Sequence of chain 33.A:
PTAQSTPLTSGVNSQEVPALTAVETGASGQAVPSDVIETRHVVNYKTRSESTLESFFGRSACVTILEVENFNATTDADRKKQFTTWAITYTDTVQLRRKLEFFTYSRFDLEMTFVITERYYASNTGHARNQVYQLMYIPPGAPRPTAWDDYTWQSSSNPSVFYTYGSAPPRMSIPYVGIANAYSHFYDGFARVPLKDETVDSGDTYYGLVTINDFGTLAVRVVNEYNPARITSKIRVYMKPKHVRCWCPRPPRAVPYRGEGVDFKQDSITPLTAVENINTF

A protein and the small-molecule ligand that binds it are described below.
Small molecule (SMILES): CC(=O)N[C@H]1[C@H]([C@H](O)[C@H](O)CO)O[C@@](O)(C(=O)O)C[C@@H]1O

Binding-site contacts:
Ligand atom C3 contacts residue PRO252 of chain 33.A at 4.4 Å (hydrophobic).
Ligand atom O1B contacts residue ALA146 of chain 34.A at 4.3 Å.
Ligand atom O4 contacts residue ASN251 of chain 33.A at 4.3 Å.
Ligand atom N5 contacts residue TYR145 of chain 34.A at 2.6 Å (h-bond).
Ligand atom O9 contacts residue ALA146 of chain 34.A at 3.3 Å.
Ligand atom C5 contacts residue TYR145 of chain 34.A at 3.3 Å (hydrophobic).
Ligand atom O10 contacts residue ASN96 of chain 33.A at 4.2 Å.
Ligand atom C6 contacts residue TYR145 of chain 34.A at 3.4 Å (hydrophobic).
Ligand atom C4 contacts residue TYR250 of chain 33.A at 4.2 Å (hydrophobic).
Ligand atom C11 contacts residue TYR250 of chain 33.A at 3.0 Å (hydrophobic).
Ligand atom C10 contacts residue TYR250 of chain 33.A at 2.8 Å (hydrophobic).
Ligand atom N5 contacts residue TYR250 of chain 33.A at 3.8 Å.
Ligand atom C1 contacts residue ALA146 of chain 34.A at 4.0 Å (hydrophobic).
Ligand atom C8 contacts residue ALA146 of chain 34.A at 4.4 Å (hydrophobic).
Ligand atom C1 contacts residue PRO252 of chain 33.A at 4.1 Å (hydrophobic).
Ligand atom C4 contacts residue TYR145 of chain 34.A at 3.6 Å (hydrophobic).
Ligand atom C8 contacts residue TYR145 of chain 34.A at 4.2 Å (hydrophobic).
Ligand atom C7 contacts residue TYR145 of chain 34.A at 3.9 Å (hydrophobic).
Ligand atom O1A contacts residue SER147 of chain 34.A at 3.1 Å (h-bond).
Ligand atom O10 contacts residue TYR250 of chain 33.A at 2.2 Å (h-bond).
Ligand atom C1 contacts residue SER147 of chain 34.A at 3.6 Å.
Ligand atom O4 contacts residue PRO252 of chain 33.A at 4.0 Å.
Ligand atom O4 contacts residue TYR250 of chain 33.A at 3.0 Å.
Ligand atom O8 contacts residue TYR145 of chain 34.A at 4.2 Å.
Ligand atom C10 contacts residue TYR145 of chain 34.A at 3.6 Å (hydrophobic).
Ligand atom O1B contacts residue PRO252 of chain 33.A at 3.4 Å.
Ligand atom C4 contacts residue PRO252 of chain 33.A at 4.3 Å (hydrophobic).
Ligand atom O4 contacts residue TYR145 of chain 34.A at 4.2 Å.
Ligand atom C11 contacts residue ARG143 of chain 34.A at 3.9 Å.
Ligand atom O1A contacts residue ALA146 of chain 34.A at 3.2 Å.
Ligand atom C5 contacts residue TYR250 of chain 33.A at 4.3 Å (hydrophobic).
Ligand atom O1B contacts residue SER147 of chain 34.A at 2.7 Å (h-bond).
Ligand atom C9 contacts residue ALA146 of chain 34.A at 4.4 Å (hydrophobic).
Ligand atom C11 contacts residue TYR145 of chain 34.A at 3.7 Å (hydrophobic).
Ligand atom C6 contacts residue ALA146 of chain 34.A at 4.3 Å (hydrophobic).

Sequence of chain 34.A:
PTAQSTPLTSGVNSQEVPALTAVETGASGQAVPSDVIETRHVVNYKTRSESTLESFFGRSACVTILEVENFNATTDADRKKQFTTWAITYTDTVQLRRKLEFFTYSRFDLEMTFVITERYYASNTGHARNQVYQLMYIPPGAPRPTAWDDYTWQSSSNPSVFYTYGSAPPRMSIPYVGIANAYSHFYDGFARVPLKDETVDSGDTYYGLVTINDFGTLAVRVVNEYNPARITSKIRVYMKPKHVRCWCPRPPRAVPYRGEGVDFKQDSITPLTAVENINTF